Sequence of chain 1.E:
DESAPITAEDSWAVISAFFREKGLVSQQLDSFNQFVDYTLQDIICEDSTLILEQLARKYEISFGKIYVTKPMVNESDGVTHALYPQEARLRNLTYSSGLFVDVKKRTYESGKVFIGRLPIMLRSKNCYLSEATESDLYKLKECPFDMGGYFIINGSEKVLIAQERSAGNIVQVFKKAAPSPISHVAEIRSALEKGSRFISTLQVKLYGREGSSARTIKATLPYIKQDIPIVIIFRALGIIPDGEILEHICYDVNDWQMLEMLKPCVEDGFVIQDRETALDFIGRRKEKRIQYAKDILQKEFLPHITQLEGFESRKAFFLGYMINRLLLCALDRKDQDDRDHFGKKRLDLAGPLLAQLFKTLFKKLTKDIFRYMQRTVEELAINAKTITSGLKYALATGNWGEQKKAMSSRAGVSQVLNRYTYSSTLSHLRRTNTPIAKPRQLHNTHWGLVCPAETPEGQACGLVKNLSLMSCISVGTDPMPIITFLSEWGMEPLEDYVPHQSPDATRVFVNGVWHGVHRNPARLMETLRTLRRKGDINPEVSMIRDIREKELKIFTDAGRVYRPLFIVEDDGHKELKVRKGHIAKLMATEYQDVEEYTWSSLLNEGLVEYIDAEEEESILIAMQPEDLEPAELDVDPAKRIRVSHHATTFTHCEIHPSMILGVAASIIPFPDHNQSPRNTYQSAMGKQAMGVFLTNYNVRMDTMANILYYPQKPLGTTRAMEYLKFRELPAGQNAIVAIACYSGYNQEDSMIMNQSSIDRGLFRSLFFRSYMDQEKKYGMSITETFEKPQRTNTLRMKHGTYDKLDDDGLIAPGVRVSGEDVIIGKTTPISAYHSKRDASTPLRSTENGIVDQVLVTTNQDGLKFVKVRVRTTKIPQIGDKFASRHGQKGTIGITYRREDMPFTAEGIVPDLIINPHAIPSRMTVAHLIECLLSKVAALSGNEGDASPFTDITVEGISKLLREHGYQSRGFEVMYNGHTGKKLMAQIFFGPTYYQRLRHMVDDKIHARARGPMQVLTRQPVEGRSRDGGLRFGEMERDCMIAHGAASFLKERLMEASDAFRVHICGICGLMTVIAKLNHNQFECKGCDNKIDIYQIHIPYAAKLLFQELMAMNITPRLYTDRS

A small-molecule ligand and the protein it binds are described below.
Small molecule (SMILES): Nc1ccn([C@@H]2O[C@H](CO[P](=O)(O)O[C@H]3[C@@H](O)[C@H](n4ccc(=O)[nH]c4=O)O[C@@H]3CO[P](=O)(O)O[C@H]3[C@@H](O)[C@H](n4cnc5c(N)ncnc54)O[C@@H]3CO)[C@@H](O[P](=O)(O)OC[C@H]3O[C@@H](n4cnc5c(=O)nc(N)[nH]c54)[C@H](O)[C@@H]3O[P](=O)(O)OC[C@H]3O[C@@H](n4cnc5c(N)ncnc54)[C@H](O)[C@@H]3O[P](=O)(O)OC[C@H]3O[C@@H](n4cnc5c(=O)nc(N)[nH]c54)[C@H](O)[C@@H]3O[P](=O)(O)OC[C@H]3O[C@@H](n4cnc5c(N)ncnc54)[C@H](O)[C@@H]3O[P](=O)(O)OC[C@H]3O[C@@H](n4cnc5c(=O)nc(N)[nH]c54)[C@H](O)[C@@H]3O[P](=O)(O)OC[C@@H]3C[C@@H](O)[C@H](n4cnc5c(=O)nc(N)[nH]c54)O3)[C@H]2O)c(=O)n1

Binding-site contacts:
Ligand atom C3' contacts residue GLN481 of chain 1.E at 3.6 Å.
Ligand atom C3' contacts residue ASP485 of chain 1.D at 4.0 Å.
Ligand atom O5' contacts residue HIS1097 of chain 1.E at 3.6 Å (h-bond).
Ligand atom O2' contacts residue ARG446 of chain 1.D at 3.2 Å (salt-bridge).
Ligand atom C2' contacts residue ARG446 of chain 1.D at 3.7 Å.
Ligand atom N2 contacts residue GLN447 of chain 1.D at 3.6 Å.
Ligand atom P contacts residue GLN776 of chain 1.E at 3.3 Å.
Ligand atom O3' contacts residue GLN481 of chain 1.E at 2.8 Å (h-bond).
Ligand atom C4' contacts residue GLN776 of chain 1.E at 3.8 Å.
Ligand atom C3' contacts residue MG1 of chain 1.P at 3.7 Å.
Ligand atom O5' contacts residue GLN776 of chain 1.E at 2.8 Å (h-bond).
Ligand atom C5' contacts residue HIS1097 of chain 1.E at 3.8 Å.
Ligand atom C3' contacts residue ARG446 of chain 1.D at 3.8 Å.
Ligand atom OP1 contacts residue LYS987 of chain 1.E at 3.0 Å (salt-bridge).
Ligand atom OP1 contacts residue GLN776 of chain 1.E at 2.8 Å (h-bond).
Ligand atom P contacts residue LYS987 of chain 1.E at 3.5 Å.
Ligand atom C4' contacts residue ASP485 of chain 1.D at 3.9 Å.
Ligand atom C2' contacts residue GLN776 of chain 1.E at 3.7 Å.
Ligand atom O3' contacts residue GLN776 of chain 1.E at 2.7 Å (h-bond).
Ligand atom O2' contacts residue GLN481 of chain 1.E at 3.1 Å.
Ligand atom O2' contacts residue GLN776 of chain 1.E at 2.8 Å (h-bond).
Ligand atom C5' contacts residue GLY478 of chain 1.E at 3.8 Å.
Ligand atom O2' contacts residue GLY478 of chain 1.E at 3.9 Å.
Ligand atom O4' contacts residue HIS1097 of chain 1.E at 3.7 Å.
Ligand atom C4' contacts residue GLY478 of chain 1.E at 4.0 Å.
Ligand atom OP1 contacts residue LYS979 of chain 1.E at 2.8 Å (salt-bridge).
Ligand atom C4' contacts residue HIS1097 of chain 1.E at 3.6 Å.
Ligand atom OP1 contacts residue GLN481 of chain 1.E at 4.0 Å.
Ligand atom O2' contacts residue HIS1097 of chain 1.E at 3.5 Å (h-bond).
Ligand atom C5' contacts residue GLN776 of chain 1.E at 3.2 Å.
Ligand atom O5' contacts residue LYS987 of chain 1.E at 4.0 Å.
Ligand atom C4' contacts residue MG1 of chain 1.P at 4.0 Å.
Ligand atom O3' contacts residue ALA477 of chain 1.E at 3.4 Å.
Ligand atom C5' contacts residue GLN481 of chain 1.E at 3.6 Å.
Ligand atom C3' contacts residue GLN776 of chain 1.E at 3.5 Å.
Ligand atom C5' contacts residue ALA477 of chain 1.E at 4.0 Å (hydrophobic).
Ligand atom C4' contacts residue GLN481 of chain 1.E at 3.4 Å.
Ligand atom O2' contacts residue ASP485 of chain 1.D at 3.6 Å.
Ligand atom OP2 contacts residue LYS987 of chain 1.E at 3.4 Å (salt-bridge).
Ligand atom C4' contacts residue ALA477 of chain 1.E at 3.8 Å (hydrophobic).

Sequence of chain 1.D:
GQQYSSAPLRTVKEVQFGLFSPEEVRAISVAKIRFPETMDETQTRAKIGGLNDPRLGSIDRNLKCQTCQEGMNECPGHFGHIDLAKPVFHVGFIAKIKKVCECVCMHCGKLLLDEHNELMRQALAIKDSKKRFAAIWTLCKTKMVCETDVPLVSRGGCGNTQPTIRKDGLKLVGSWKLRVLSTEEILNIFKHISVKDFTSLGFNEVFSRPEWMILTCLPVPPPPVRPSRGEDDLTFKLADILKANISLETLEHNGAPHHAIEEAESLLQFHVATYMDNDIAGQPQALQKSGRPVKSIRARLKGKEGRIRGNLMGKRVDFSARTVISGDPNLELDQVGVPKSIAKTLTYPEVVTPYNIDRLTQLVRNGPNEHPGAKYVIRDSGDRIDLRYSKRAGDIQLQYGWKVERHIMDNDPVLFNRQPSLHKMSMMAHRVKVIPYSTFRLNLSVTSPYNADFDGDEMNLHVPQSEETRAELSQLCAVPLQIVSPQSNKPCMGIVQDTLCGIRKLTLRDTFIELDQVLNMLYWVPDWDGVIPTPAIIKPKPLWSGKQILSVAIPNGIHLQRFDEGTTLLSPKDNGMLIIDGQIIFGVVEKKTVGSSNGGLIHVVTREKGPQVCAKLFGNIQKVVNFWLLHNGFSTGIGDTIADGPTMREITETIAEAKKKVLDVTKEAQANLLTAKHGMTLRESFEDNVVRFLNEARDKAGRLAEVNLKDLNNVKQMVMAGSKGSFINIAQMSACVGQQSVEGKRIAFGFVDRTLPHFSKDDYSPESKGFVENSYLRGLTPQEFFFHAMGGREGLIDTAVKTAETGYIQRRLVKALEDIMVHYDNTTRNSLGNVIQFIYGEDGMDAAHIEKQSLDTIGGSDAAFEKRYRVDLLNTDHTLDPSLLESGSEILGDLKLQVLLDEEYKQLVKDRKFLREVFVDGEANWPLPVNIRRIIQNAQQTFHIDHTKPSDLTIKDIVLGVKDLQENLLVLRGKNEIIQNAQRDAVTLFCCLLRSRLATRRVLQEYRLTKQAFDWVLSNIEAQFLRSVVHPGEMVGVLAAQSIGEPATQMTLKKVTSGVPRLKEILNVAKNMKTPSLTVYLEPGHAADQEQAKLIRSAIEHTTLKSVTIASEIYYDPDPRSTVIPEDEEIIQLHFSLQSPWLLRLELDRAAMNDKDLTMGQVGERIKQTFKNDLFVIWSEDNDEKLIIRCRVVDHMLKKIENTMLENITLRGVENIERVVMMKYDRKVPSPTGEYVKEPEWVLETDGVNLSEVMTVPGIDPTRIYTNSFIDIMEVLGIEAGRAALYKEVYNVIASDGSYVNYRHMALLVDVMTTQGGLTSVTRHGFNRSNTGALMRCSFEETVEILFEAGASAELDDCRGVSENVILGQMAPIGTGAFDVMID